Binding-site contacts:
Ligand atom O5 contacts residue ASN167 of chain 1.D at 2.3 Å (h-bond).
Ligand atom O6 contacts residue PHE144 of chain 1.D at 4.2 Å.
Ligand atom O7 contacts residue ASN167 of chain 1.D at 3.2 Å (h-bond).
Ligand atom C7 contacts residue GLY142 of chain 1.D at 4.2 Å.
Ligand atom C2 contacts residue ASN167 of chain 1.D at 2.4 Å.
Ligand atom C7 contacts residue LYS143 of chain 1.D at 4.4 Å.
Ligand atom N2 contacts residue ASN167 of chain 1.D at 2.8 Å (h-bond).
Ligand atom N2 contacts residue LYS143 of chain 1.D at 4.5 Å.
Ligand atom N2 contacts residue GLY142 of chain 1.D at 4.3 Å.
Ligand atom C4 contacts residue LYS143 of chain 1.D at 4.4 Å.
Ligand atom C6 contacts residue LYS143 of chain 1.D at 4.0 Å.
Ligand atom O3 contacts residue LYS143 of chain 1.D at 3.3 Å.
Ligand atom C3 contacts residue LYS143 of chain 1.D at 4.2 Å.
Ligand atom C8 contacts residue PHE164 of chain 1.D at 4.4 Å (hydrophobic).
Ligand atom O6 contacts residue LYS143 of chain 1.D at 4.0 Å.
Ligand atom O5 contacts residue GLY142 of chain 1.D at 3.6 Å.
Ligand atom O7 contacts residue LYS143 of chain 1.D at 3.8 Å.
Ligand atom C1 contacts residue GLY142 of chain 1.D at 3.5 Å.
Ligand atom C5 contacts residue ASN167 of chain 1.D at 3.6 Å.
Ligand atom O7 contacts residue PHE164 of chain 1.D at 4.3 Å.
Ligand atom O7 contacts residue GLY142 of chain 1.D at 3.2 Å.
Ligand atom O7 contacts residue ALA139 of chain 1.D at 4.2 Å.
Ligand atom C1 contacts residue ASN167 of chain 1.D at 1.4 Å.
Ligand atom C2 contacts residue GLY142 of chain 1.D at 3.6 Å.
Ligand atom C7 contacts residue ASN167 of chain 1.D at 3.2 Å.
Ligand atom C2 contacts residue LYS143 of chain 1.D at 4.0 Å.
Ligand atom C3 contacts residue ASN167 of chain 1.D at 3.7 Å.
Ligand atom C4 contacts residue ASN167 of chain 1.D at 4.1 Å.
Ligand atom C8 contacts residue ASN167 of chain 1.D at 4.3 Å.

The small molecule below binds the protein below.
Small molecule (SMILES): CC(=O)N[C@H]1[C@H](O[C@H]2[C@H](O)[C@@H](NC(C)=O)CO[C@@H]2CO)O[C@H](CO)[C@@H](O[C@H]2O[C@H](CO)[C@@H](O)[C@H](O[C@H]3O[C@H](CO)[C@@H](O)[C@H](O)[C@@H]3O)[C@@H]2O)[C@@H]1O

Sequence of chain 1.D:
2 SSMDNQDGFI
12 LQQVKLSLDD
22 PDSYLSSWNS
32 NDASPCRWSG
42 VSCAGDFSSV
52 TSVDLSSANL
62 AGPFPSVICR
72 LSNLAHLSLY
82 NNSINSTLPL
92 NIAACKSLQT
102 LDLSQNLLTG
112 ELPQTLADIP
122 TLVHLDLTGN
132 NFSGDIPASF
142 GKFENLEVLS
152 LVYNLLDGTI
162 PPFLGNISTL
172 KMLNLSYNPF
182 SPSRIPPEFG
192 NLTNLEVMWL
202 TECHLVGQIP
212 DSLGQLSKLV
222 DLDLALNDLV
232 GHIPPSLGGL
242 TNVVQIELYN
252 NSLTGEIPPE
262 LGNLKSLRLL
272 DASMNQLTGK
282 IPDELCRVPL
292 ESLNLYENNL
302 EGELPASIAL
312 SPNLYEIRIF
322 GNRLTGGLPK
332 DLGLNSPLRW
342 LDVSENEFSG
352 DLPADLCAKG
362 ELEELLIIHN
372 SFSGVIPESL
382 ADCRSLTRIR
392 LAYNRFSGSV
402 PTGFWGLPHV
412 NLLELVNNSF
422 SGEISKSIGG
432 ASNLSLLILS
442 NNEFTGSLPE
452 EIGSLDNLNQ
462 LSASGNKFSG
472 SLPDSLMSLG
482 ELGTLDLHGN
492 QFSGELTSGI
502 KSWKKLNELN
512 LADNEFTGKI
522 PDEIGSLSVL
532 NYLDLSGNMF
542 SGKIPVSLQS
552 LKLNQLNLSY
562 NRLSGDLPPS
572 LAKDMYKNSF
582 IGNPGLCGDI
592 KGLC